Sequence of chain 17.A:
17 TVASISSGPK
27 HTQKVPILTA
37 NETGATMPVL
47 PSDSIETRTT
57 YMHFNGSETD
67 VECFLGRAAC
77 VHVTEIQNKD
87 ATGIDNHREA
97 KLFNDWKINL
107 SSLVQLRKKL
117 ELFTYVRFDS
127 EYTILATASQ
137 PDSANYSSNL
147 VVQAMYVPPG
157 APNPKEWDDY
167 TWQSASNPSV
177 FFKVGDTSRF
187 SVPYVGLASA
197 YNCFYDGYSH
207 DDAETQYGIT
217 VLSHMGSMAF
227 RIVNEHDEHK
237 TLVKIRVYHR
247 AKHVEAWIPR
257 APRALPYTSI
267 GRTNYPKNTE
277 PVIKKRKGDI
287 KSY

Sequence of chain 17.C:
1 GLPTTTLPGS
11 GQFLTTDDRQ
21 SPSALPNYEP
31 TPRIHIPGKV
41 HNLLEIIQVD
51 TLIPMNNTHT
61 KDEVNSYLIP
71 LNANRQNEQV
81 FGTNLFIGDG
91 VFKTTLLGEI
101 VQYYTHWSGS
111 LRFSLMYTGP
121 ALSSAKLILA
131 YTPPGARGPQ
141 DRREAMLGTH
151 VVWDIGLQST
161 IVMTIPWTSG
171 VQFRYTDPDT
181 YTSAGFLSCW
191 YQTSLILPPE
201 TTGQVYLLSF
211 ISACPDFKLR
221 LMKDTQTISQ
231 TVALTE

Binding-site contacts:
Ligand atom O1 contacts residue ALA24 of chain 17.C at 3.6 Å.
Ligand atom C7C contacts residue VAL191 of chain 17.A at 4.0 Å (hydrophobic).
Ligand atom C5C contacts residue TYR128 of chain 17.A at 3.5 Å (hydrophobic).
Ligand atom C2C contacts residue VAL188 of chain 17.A at 3.2 Å (hydrophobic).
Ligand atom C4 contacts residue TYR152 of chain 17.A at 3.9 Å (hydrophobic).
Ligand atom C5 contacts residue PHE186 of chain 17.A at 3.5 Å (hydrophobic).
Ligand atom C5 contacts residue TYR152 of chain 17.A at 3.8 Å (hydrophobic).
Ligand atom O1 contacts residue PHE186 of chain 17.A at 3.5 Å.
Ligand atom C4 contacts residue MET224 of chain 17.A at 3.8 Å (hydrophobic).
Ligand atom O1B contacts residue ILE104 of chain 17.A at 3.9 Å.
Ligand atom C5B contacts residue LEU106 of chain 17.A at 3.8 Å (hydrophobic).
Ligand atom C6C contacts residue VAL191 of chain 17.A at 3.2 Å (hydrophobic).
Ligand atom C4C contacts residue ILE104 of chain 17.A at 3.9 Å (hydrophobic).
Ligand atom C6B contacts residue LEU106 of chain 17.A at 4.0 Å (hydrophobic).
Ligand atom C2C contacts residue TYR152 of chain 17.A at 4.0 Å (hydrophobic).
Ligand atom C5B contacts residue TYR197 of chain 17.A at 3.8 Å (hydrophobic).
Ligand atom O1 contacts residue VAL188 of chain 17.A at 3.8 Å.
Ligand atom N2 contacts residue PHE186 of chain 17.A at 3.7 Å.
Ligand atom C31 contacts residue VAL176 of chain 17.A at 3.3 Å (hydrophobic).
Ligand atom C5C contacts residue ILE104 of chain 17.A at 3.8 Å (hydrophobic).
Ligand atom C3 contacts residue PRO174 of chain 17.A at 3.8 Å (hydrophobic).
Ligand atom C6B contacts residue TYR197 of chain 17.A at 3.7 Å (hydrophobic).
Ligand atom C1C contacts residue TYR152 of chain 17.A at 4.0 Å (hydrophobic).
Ligand atom N2 contacts residue PRO174 of chain 17.A at 3.9 Å.
Ligand atom C4C contacts residue TYR152 of chain 17.A at 3.8 Å (hydrophobic).
Ligand atom O1B contacts residue TYR128 of chain 17.A at 3.9 Å.
Ligand atom C7C contacts residue TYR128 of chain 17.A at 3.6 Å (hydrophobic).
Ligand atom CM1 contacts residue SER107 of chain 17.A at 3.9 Å.
Ligand atom N2 contacts residue ALA24 of chain 17.C at 3.4 Å.
Ligand atom C31 contacts residue SER175 of chain 17.A at 3.6 Å.
Ligand atom C7C contacts residue TYR197 of chain 17.A at 3.8 Å (hydrophobic).
Ligand atom C3 contacts residue PHE186 of chain 17.A at 3.8 Å (hydrophobic).
Ligand atom C4A contacts residue ASN198 of chain 17.A at 3.9 Å.
Ligand atom C3C contacts residue TYR128 of chain 17.A at 3.9 Å (hydrophobic).
Ligand atom C3C contacts residue VAL188 of chain 17.A at 3.3 Å (hydrophobic).
Ligand atom C31 contacts residue PRO174 of chain 17.A at 3.4 Å (hydrophobic).
Ligand atom C4B contacts residue LEU106 of chain 17.A at 4.0 Å (hydrophobic).
Ligand atom O1 contacts residue TYR152 of chain 17.A at 3.9 Å.
Ligand atom C4 contacts residue PHE186 of chain 17.A at 3.6 Å (hydrophobic).
Ligand atom C31 contacts residue ALA150 of chain 17.A at 3.1 Å (hydrophobic).

The small molecule below binds the protein below.
Small molecule (SMILES): Cc1cc(CCCCCCCOc2ccc(C3=N[C@@H](C)CO3)cc2)on1